Sequence of chain 1.J:
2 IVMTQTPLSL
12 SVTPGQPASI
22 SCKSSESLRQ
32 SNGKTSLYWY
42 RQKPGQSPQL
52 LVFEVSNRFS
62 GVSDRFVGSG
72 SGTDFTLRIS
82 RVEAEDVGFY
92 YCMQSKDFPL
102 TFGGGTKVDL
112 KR

Binding-site contacts:
Ligand atom O6 contacts residue ARG402 of chain 1.E at 2.5 Å (salt-bridge).
Ligand atom C4 contacts residue SER72 of chain 1.J at 3.6 Å.
Ligand atom C6 contacts residue GLU179 of chain 1.E at 3.7 Å.
Ligand atom O4 contacts residue SER72 of chain 1.J at 3.2 Å (h-bond).
Ligand atom C2 contacts residue ASN230 of chain 1.E at 2.4 Å.
Ligand atom C8 contacts residue LEU229 of chain 1.E at 3.6 Å (hydrophobic).
Ligand atom C5 contacts residue SER408 of chain 1.E at 3.7 Å.
Ligand atom O6 contacts residue ILE401 of chain 1.E at 2.8 Å.
Ligand atom O5 contacts residue ARG220 of chain 1.E at 2.9 Å (salt-bridge).
Ligand atom C5 contacts residue ASN230 of chain 1.E at 3.5 Å.
Ligand atom N2 contacts residue ASN230 of chain 1.E at 3.0 Å (h-bond).
Ligand atom O7 contacts residue PRO180 of chain 1.E at 3.8 Å.
Ligand atom C6 contacts residue SER177 of chain 1.E at 3.1 Å.
Ligand atom C1 contacts residue ARG220 of chain 1.E at 3.6 Å.
Ligand atom O6 contacts residue GLU179 of chain 1.E at 3.5 Å (salt-bridge).
Ligand atom O6 contacts residue SER177 of chain 1.E at 3.4 Å (h-bond).
Ligand atom O4 contacts residue VAL35 of chain 1.E at 3.3 Å.
Ligand atom C7 contacts residue ASN230 of chain 1.E at 3.8 Å.
Ligand atom O2 contacts residue GLU179 of chain 1.E at 3.8 Å.
Ligand atom C8 contacts residue ASN343 of chain 1.E at 3.5 Å.
Ligand atom C6 contacts residue GLY345 of chain 1.E at 3.8 Å.
Ligand atom O3 contacts residue ASP75 of chain 1.J at 3.1 Å (salt-bridge).
Ligand atom O6 contacts residue GLY345 of chain 1.E at 3.4 Å.
Ligand atom C4 contacts residue ASP75 of chain 1.J at 3.5 Å.
Ligand atom O4 contacts residue ARG402 of chain 1.E at 3.7 Å.
Ligand atom C1 contacts residue SER409 of chain 1.E at 3.6 Å.
Ligand atom C3 contacts residue ASN230 of chain 1.E at 3.8 Å.
Ligand atom O6 contacts residue SER72 of chain 1.J at 3.6 Å.
Ligand atom C5 contacts residue ARG220 of chain 1.E at 3.8 Å.
Ligand atom C4 contacts residue SER408 of chain 1.E at 3.9 Å.
Ligand atom C1 contacts residue ASN230 of chain 1.E at 1.4 Å.
Ligand atom C3 contacts residue ASP75 of chain 1.J at 3.6 Å.
Ligand atom O4 contacts residue SER408 of chain 1.E at 3.7 Å.
Ligand atom O4 contacts residue ASP75 of chain 1.J at 2.5 Å (salt-bridge).
Ligand atom C8 contacts residue VAL222 of chain 1.E at 3.5 Å (hydrophobic).
Ligand atom O5 contacts residue ASN230 of chain 1.E at 2.2 Å (h-bond).
Ligand atom C6 contacts residue ARG402 of chain 1.E at 3.5 Å.
Ligand atom C8 contacts residue PHE342 of chain 1.E at 3.9 Å (hydrophobic).
Ligand atom C3 contacts residue SER408 of chain 1.E at 3.6 Å.
Ligand atom O6 contacts residue ARG220 of chain 1.E at 3.2 Å (salt-bridge).

The protein below binds the small molecule below.
Small molecule (SMILES): CC(=O)N[C@H]1[C@H](O[C@H]2[C@H](O)[C@@H](NC(C)=O)CO[C@@H]2CO)O[C@H](CO)[C@@H](O[C@@H]2O[C@H](CO[C@H]3O[C@H](CO)[C@@H](O)[C@H](O[C@H]4O[C@H](CO)[C@@H](O)[C@H](O)[C@@H]4O)[C@@H]3O)[C@@H](O)[C@H](O[C@H]3O[C@H](CO)[C@@H](O)[C@H](O)[C@@H]3O[C@H]3O[C@H](CO)[C@@H](O)[C@H](O)[C@@H]3O)[C@@H]2O)[C@@H]1O

Sequence of chain 1.E:
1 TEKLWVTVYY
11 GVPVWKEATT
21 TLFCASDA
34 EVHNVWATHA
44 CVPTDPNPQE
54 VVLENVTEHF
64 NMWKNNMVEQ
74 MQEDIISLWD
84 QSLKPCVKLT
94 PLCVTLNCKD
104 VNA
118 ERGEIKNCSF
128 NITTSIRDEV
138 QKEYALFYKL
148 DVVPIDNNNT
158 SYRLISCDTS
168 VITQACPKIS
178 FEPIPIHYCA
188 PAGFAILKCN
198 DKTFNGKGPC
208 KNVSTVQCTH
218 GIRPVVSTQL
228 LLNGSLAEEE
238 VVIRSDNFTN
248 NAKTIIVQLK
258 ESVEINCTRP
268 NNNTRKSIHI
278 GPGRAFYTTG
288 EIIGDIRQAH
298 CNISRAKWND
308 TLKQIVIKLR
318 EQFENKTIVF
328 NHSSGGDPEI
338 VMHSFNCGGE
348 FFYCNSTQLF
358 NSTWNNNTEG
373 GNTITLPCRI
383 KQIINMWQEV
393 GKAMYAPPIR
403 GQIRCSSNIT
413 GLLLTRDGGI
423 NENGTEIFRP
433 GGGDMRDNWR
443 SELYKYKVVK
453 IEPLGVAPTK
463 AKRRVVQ